The small molecule below binds the protein below.
Small molecule (SMILES): Nc1ncc2cc3cnccc3cc2n1

Binding-site contacts:
Ligand atom N3 contacts residue GOL1 of chain 1.O at 3.0 Å (h-bond).
Ligand atom N contacts residue VAL179 of chain 1.C at 4.0 Å.
Ligand atom C8 contacts residue VAL30 of chain 1.C at 4.0 Å (hydrophobic).
Ligand atom N2 contacts residue LEU99 of chain 1.C at 2.9 Å (h-bond).
Ligand atom C7 contacts residue LEU150 of chain 1.C at 3.6 Å (hydrophobic).
Ligand atom C2 contacts residue VAL179 of chain 1.C at 3.8 Å (hydrophobic).
Ligand atom C1 contacts residue VAL179 of chain 1.C at 3.9 Å (hydrophobic).
Ligand atom C contacts residue VAL179 of chain 1.C at 3.9 Å (hydrophobic).
Ligand atom C7 contacts residue GOL1 of chain 1.O at 3.6 Å.
Ligand atom C5 contacts residue ALA44 of chain 1.C at 4.0 Å (hydrophobic).
Ligand atom C9 contacts residue LEU150 of chain 1.C at 3.9 Å (hydrophobic).
Ligand atom N contacts residue ASP180 of chain 1.C at 3.8 Å.
Ligand atom C8 contacts residue GOL1 of chain 1.O at 3.8 Å.
Ligand atom N3 contacts residue LEU150 of chain 1.C at 3.3 Å.
Ligand atom C4 contacts residue VAL179 of chain 1.C at 4.0 Å (hydrophobic).
Ligand atom C3 contacts residue VAL179 of chain 1.C at 3.9 Å (hydrophobic).
Ligand atom N contacts residue GLU61 of chain 1.C at 4.0 Å.
Ligand atom N1 contacts residue GLU97 of chain 1.C at 3.7 Å.
Ligand atom C6 contacts residue GLU97 of chain 1.C at 3.4 Å.
Ligand atom C9 contacts residue VAL30 of chain 1.C at 3.9 Å (hydrophobic).
Ligand atom C2 contacts residue PHE96 of chain 1.C at 3.6 Å (hydrophobic).
Ligand atom C8 contacts residue LEU150 of chain 1.C at 3.5 Å (hydrophobic).
Ligand atom N contacts residue LYS46 of chain 1.C at 3.1 Å (salt-bridge).
Ligand atom N2 contacts residue GLY100 of chain 1.C at 3.7 Å.
Ligand atom N2 contacts residue LEU98 of chain 1.C at 3.8 Å.
Ligand atom N1 contacts residue ALA44 of chain 1.C at 3.7 Å.
Ligand atom C7 contacts residue LEU99 of chain 1.C at 3.8 Å (hydrophobic).
Ligand atom C1 contacts residue LYS46 of chain 1.C at 3.6 Å.
Ligand atom C9 contacts residue GOL1 of chain 1.O at 3.6 Å.
Ligand atom C5 contacts residue LEU150 of chain 1.C at 4.0 Å (hydrophobic).
Ligand atom N2 contacts residue GOL1 of chain 1.O at 2.6 Å (h-bond).
Ligand atom C contacts residue VAL30 of chain 1.C at 3.9 Å (hydrophobic).
Ligand atom N1 contacts residue LEU99 of chain 1.C at 3.0 Å (h-bond).
Ligand atom N1 contacts residue LEU98 of chain 1.C at 3.9 Å.
Ligand atom N3 contacts residue LEU22 of chain 1.C at 4.0 Å.
Ligand atom C6 contacts residue ALA44 of chain 1.C at 3.6 Å (hydrophobic).
Ligand atom N2 contacts residue LEU22 of chain 1.C at 3.6 Å.
Ligand atom C4 contacts residue PHE96 of chain 1.C at 3.9 Å (hydrophobic).
Ligand atom C7 contacts residue LEU22 of chain 1.C at 3.8 Å (hydrophobic).
Ligand atom C6 contacts residue LEU99 of chain 1.C at 3.8 Å (hydrophobic).

Sequence of chain 1.C:
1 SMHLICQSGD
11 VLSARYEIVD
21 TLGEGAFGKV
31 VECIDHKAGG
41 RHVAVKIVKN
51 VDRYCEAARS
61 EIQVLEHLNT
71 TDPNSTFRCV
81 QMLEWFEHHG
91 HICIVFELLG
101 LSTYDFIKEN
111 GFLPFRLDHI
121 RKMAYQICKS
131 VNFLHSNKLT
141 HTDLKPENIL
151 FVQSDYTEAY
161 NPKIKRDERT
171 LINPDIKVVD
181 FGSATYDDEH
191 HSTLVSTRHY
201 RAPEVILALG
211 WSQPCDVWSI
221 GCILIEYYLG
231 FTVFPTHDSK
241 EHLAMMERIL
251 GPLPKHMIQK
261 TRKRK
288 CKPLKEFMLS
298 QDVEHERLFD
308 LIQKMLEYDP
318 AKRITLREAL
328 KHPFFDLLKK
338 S